Binding-site contacts:
Ligand atom O6 contacts residue ASP208 of chain 1.C at 2.9 Å (salt-bridge).
Ligand atom C4 contacts residue TA51 of chain 1.M at 3.5 Å.
Ligand atom O2 contacts residue LEU99 of chain 1.C at 3.7 Å.
Ligand atom O3 contacts residue ASN14 of chain 1.C at 4.2 Å.
Ligand atom C2 contacts residue TA51 of chain 1.M at 2.4 Å.
Ligand atom C6 contacts residue ASP208 of chain 1.C at 3.3 Å.
Ligand atom O3 contacts residue GLY227 of chain 1.C at 3.6 Å.
Ligand atom O6 contacts residue GLY98 of chain 1.C at 3.1 Å.
Ligand atom O4 contacts residue ASP208 of chain 1.C at 2.3 Å (salt-bridge).
Ligand atom O5 contacts residue LEU99 of chain 1.C at 3.1 Å (h-bond).
Ligand atom C5 contacts residue TA51 of chain 1.M at 2.9 Å.
Ligand atom C3 contacts residue ASN14 of chain 1.C at 3.9 Å.
Ligand atom O4 contacts residue ASN14 of chain 1.C at 2.7 Å (h-bond).
Ligand atom O4 contacts residue GLY227 of chain 1.C at 3.8 Å.
Ligand atom O6 contacts residue TYR100 of chain 1.C at 2.9 Å (h-bond).
Ligand atom O2 contacts residue GLY98 of chain 1.C at 3.7 Å.
Ligand atom C5 contacts residue TYR12 of chain 1.C at 4.0 Å (hydrophobic).
Ligand atom C3 contacts residue TA51 of chain 1.M at 2.9 Å.
Ligand atom C4 contacts residue ARG228 of chain 1.C at 3.5 Å.
Ligand atom C5 contacts residue LEU99 of chain 1.C at 4.1 Å (hydrophobic).
Ligand atom O6 contacts residue LEU99 of chain 1.C at 2.8 Å (h-bond).
Ligand atom C4 contacts residue ASP208 of chain 1.C at 3.2 Å.
Ligand atom O6 contacts residue ALA207 of chain 1.C at 3.5 Å.
Ligand atom C3 contacts residue GLY227 of chain 1.C at 4.2 Å.
Ligand atom C6 contacts residue ALA207 of chain 1.C at 3.4 Å (hydrophobic).
Ligand atom O3 contacts residue ARG228 of chain 1.C at 2.8 Å (salt-bridge).
Ligand atom O4 contacts residue TYR12 of chain 1.C at 3.7 Å.
Ligand atom C4 contacts residue ASN14 of chain 1.C at 3.8 Å.
Ligand atom C3 contacts residue ARG228 of chain 1.C at 3.7 Å.
Ligand atom C6 contacts residue LEU99 of chain 1.C at 3.9 Å (hydrophobic).
Ligand atom O2 contacts residue GLY227 of chain 1.C at 4.0 Å.
Ligand atom O4 contacts residue ARG228 of chain 1.C at 3.1 Å (salt-bridge).
Ligand atom O5 contacts residue TA51 of chain 1.M at 2.3 Å (h-bond).
Ligand atom C5 contacts residue ASP208 of chain 1.C at 3.9 Å.
Ligand atom C1 contacts residue LEU99 of chain 1.C at 3.7 Å (hydrophobic).
Ligand atom C6 contacts residue TYR12 of chain 1.C at 4.1 Å (hydrophobic).
Ligand atom O2 contacts residue TA51 of chain 1.M at 3.6 Å.
Ligand atom C1 contacts residue TA51 of chain 1.M at 1.4 Å.
Ligand atom C4 contacts residue GLY227 of chain 1.C at 3.7 Å.
Ligand atom C6 contacts residue TYR100 of chain 1.C at 3.7 Å (hydrophobic).

Sequence of chain 1.C:
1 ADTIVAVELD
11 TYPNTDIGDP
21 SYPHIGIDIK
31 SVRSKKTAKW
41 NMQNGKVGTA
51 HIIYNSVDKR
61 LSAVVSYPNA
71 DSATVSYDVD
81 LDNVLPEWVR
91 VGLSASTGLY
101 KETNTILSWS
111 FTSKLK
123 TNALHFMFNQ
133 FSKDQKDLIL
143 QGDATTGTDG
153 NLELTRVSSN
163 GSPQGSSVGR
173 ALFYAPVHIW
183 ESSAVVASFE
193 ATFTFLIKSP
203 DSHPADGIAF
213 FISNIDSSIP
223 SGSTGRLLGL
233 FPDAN

The protein below binds the small molecule below.
Small molecule (SMILES): OC[C@H]1O[C@H](O)[C@@H](O)[C@@H](O)[C@@H]1O